Sequence of chain 1.B:
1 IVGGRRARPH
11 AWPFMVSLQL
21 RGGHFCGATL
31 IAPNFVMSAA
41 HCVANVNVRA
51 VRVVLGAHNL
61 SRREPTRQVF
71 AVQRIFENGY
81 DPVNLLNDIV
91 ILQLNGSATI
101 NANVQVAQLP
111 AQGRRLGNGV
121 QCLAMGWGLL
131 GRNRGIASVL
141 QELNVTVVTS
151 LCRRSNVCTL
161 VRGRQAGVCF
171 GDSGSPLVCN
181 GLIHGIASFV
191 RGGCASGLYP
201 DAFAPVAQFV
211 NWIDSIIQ

Binding-site contacts:
Ligand atom C4 contacts residue ASN180 of chain 1.B at 3.9 Å.
Ligand atom C4 contacts residue CYS179 of chain 1.B at 4.2 Å (hydrophobic).
Ligand atom O7 contacts residue ASN144 of chain 1.B at 3.1 Å (h-bond).
Ligand atom C4 contacts residue GLY181 of chain 1.B at 3.9 Å.
Ligand atom C6 contacts residue LEU123 of chain 1.B at 4.0 Å (hydrophobic).
Ligand atom C5 contacts residue LEU123 of chain 1.B at 4.1 Å (hydrophobic).
Ligand atom O5 contacts residue LEU123 of chain 1.B at 3.9 Å.
Ligand atom O4 contacts residue ASN180 of chain 1.B at 3.2 Å (h-bond).
Ligand atom N2 contacts residue ASN144 of chain 1.B at 2.9 Å (h-bond).
Ligand atom C3 contacts residue ASN144 of chain 1.B at 3.7 Å.
Ligand atom C4 contacts residue VAL178 of chain 1.B at 3.4 Å (hydrophobic).
Ligand atom C7 contacts residue ASN144 of chain 1.B at 3.3 Å.
Ligand atom C5 contacts residue VAL178 of chain 1.B at 4.4 Å (hydrophobic).
Ligand atom C3 contacts residue GLN121 of chain 1.B at 3.5 Å.
Ligand atom O4 contacts residue VAL178 of chain 1.B at 4.1 Å.
Ligand atom O4 contacts residue CYS179 of chain 1.B at 3.9 Å.
Ligand atom C6 contacts residue TRP12 of chain 1.B at 3.4 Å (hydrophobic).
Ligand atom C4 contacts residue ASN144 of chain 1.B at 4.2 Å.
Ligand atom C2 contacts residue ASN144 of chain 1.B at 2.4 Å.
Ligand atom O4 contacts residue GLY181 of chain 1.B at 2.7 Å (h-bond).
Ligand atom C5 contacts residue TRP12 of chain 1.B at 4.5 Å (hydrophobic).
Ligand atom C2 contacts residue GLN121 of chain 1.B at 4.2 Å.
Ligand atom O7 contacts residue GLN121 of chain 1.B at 3.5 Å (h-bond).
Ligand atom O3 contacts residue GLN121 of chain 1.B at 2.5 Å (h-bond).
Ligand atom C1 contacts residue ASN144 of chain 1.B at 1.4 Å.
Ligand atom C6 contacts residue VAL178 of chain 1.B at 3.8 Å (hydrophobic).
Ligand atom C3 contacts residue VAL178 of chain 1.B at 3.8 Å (hydrophobic).
Ligand atom C8 contacts residue TRP12 of chain 1.B at 4.3 Å (hydrophobic).
Ligand atom O3 contacts residue CYS179 of chain 1.B at 3.5 Å.
Ligand atom O3 contacts residue CYS122 of chain 1.B at 3.7 Å.
Ligand atom C3 contacts residue CYS122 of chain 1.B at 4.0 Å (hydrophobic).
Ligand atom C8 contacts residue ASN144 of chain 1.B at 4.5 Å.
Ligand atom C3 contacts residue ASN180 of chain 1.B at 3.8 Å.
Ligand atom C5 contacts residue ASN144 of chain 1.B at 3.7 Å.
Ligand atom O3 contacts residue ASN180 of chain 1.B at 2.9 Å (h-bond).
Ligand atom O3 contacts residue VAL178 of chain 1.B at 3.8 Å.
Ligand atom O5 contacts residue ASN144 of chain 1.B at 2.4 Å (h-bond).
Ligand atom C3 contacts residue CYS179 of chain 1.B at 4.3 Å (hydrophobic).
Ligand atom O2 contacts residue GLN121 of chain 1.B at 3.6 Å (h-bond).
Ligand atom C3 contacts residue LEU123 of chain 1.B at 4.4 Å (hydrophobic).

A small-molecule ligand and the protein it binds are described below.
Small molecule (SMILES): CC(=O)N[C@H]1[C@H](O[C@H]2[C@H](O)[C@@H](NC(C)=O)CO[C@@H]2CO[C@@H]2O[C@@H](C)[C@@H](O)[C@@H](O)[C@@H]2O)O[C@H](CO)[C@@H](O)[C@@H]1O